This small molecule binds to this protein.
Small molecule (SMILES): CCC(CC)O[C@@H]1C=C(C(=O)O)C[C@H](N)[C@H]1NC(C)=O

Binding-site contacts:
Ligand atom C4 contacts residue ASP79 of chain 3.A at 3.7 Å.
Ligand atom C8 contacts residue ARG153 of chain 3.A at 4.1 Å.
Ligand atom C4 contacts residue GLU206 of chain 3.A at 4.1 Å.
Ligand atom C3 contacts residue ASP79 of chain 3.A at 3.3 Å.
Ligand atom C7 contacts residue TYR333 of chain 3.A at 3.3 Å (hydrophobic).
Ligand atom C11 contacts residue TRP107 of chain 3.A at 3.9 Å (hydrophobic).
Ligand atom C11 contacts residue ILE151 of chain 3.A at 3.9 Å (hydrophobic).
Ligand atom O1A contacts residue ARG299 of chain 3.A at 2.8 Å (salt-bridge).
Ligand atom C7 contacts residue GLU206 of chain 3.A at 4.0 Å.
Ligand atom C10 contacts residue ARG80 of chain 3.A at 3.8 Å.
Ligand atom C81 contacts residue ARG153 of chain 3.A at 3.7 Å.
Ligand atom C3 contacts residue ARG46 of chain 3.A at 3.9 Å.
Ligand atom C9 contacts residue GLU206 of chain 3.A at 4.0 Å.
Ligand atom C1 contacts residue ARG299 of chain 3.A at 3.4 Å.
Ligand atom C9 contacts residue GLU205 of chain 3.A at 3.8 Å.
Ligand atom O1B contacts residue ARG221 of chain 3.A at 3.4 Å (salt-bridge).
Ligand atom N4 contacts residue ASP79 of chain 3.A at 3.2 Å (salt-bridge).
Ligand atom C81 contacts residue ALA175 of chain 3.A at 3.6 Å (hydrophobic).
Ligand atom C1 contacts residue ARG46 of chain 3.A at 4.0 Å.
Ligand atom O10 contacts residue ASP79 of chain 3.A at 3.7 Å.
Ligand atom C82 contacts residue ILE151 of chain 3.A at 3.9 Å (hydrophobic).
Ligand atom C82 contacts residue ARG153 of chain 3.A at 3.7 Å.
Ligand atom O1B contacts residue ARG299 of chain 3.A at 2.6 Å (salt-bridge).
Ligand atom O1B contacts residue TYR333 of chain 3.A at 3.6 Å (h-bond).
Ligand atom C7 contacts residue ARG221 of chain 3.A at 3.7 Å.
Ligand atom C91 contacts residue ASN223 of chain 3.A at 3.8 Å.
Ligand atom C3 contacts residue TYR333 of chain 3.A at 3.5 Å (hydrophobic).
Ligand atom C91 contacts residue ARG221 of chain 3.A at 3.7 Å.
Ligand atom C4 contacts residue TYR333 of chain 3.A at 3.6 Å (hydrophobic).
Ligand atom O10 contacts residue ARG80 of chain 3.A at 2.8 Å (salt-bridge).
Ligand atom O1A contacts residue TYR333 of chain 3.A at 3.9 Å.
Ligand atom N4 contacts residue GLU47 of chain 3.A at 2.9 Å (salt-bridge).
Ligand atom C3 contacts residue GLU47 of chain 3.A at 3.6 Å.
Ligand atom C6 contacts residue GLU206 of chain 3.A at 3.8 Å.
Ligand atom C4 contacts residue GLU47 of chain 3.A at 3.6 Å.
Ligand atom O1A contacts residue ARG46 of chain 3.A at 2.9 Å (salt-bridge).
Ligand atom C5 contacts residue ASP79 of chain 3.A at 4.1 Å.
Ligand atom C1 contacts residue TYR333 of chain 3.A at 3.3 Å (hydrophobic).
Ligand atom C6 contacts residue TYR333 of chain 3.A at 3.9 Å (hydrophobic).
Ligand atom C2 contacts residue TYR333 of chain 3.A at 3.0 Å (hydrophobic).

Sequence of chain 3.A:
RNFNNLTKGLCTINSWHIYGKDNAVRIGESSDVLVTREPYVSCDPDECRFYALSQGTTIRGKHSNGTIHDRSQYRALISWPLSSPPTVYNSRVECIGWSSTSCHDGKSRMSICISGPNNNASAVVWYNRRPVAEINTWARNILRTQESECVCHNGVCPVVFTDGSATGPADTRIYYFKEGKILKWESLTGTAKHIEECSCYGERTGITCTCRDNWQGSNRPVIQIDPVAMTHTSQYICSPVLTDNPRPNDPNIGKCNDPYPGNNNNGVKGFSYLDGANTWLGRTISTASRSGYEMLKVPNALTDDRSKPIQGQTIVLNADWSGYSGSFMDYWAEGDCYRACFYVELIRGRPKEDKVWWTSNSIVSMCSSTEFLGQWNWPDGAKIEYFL